Binding-site contacts:
Ligand atom C1 contacts residue ASP538 of chain 1.A at 3.6 Å.
Ligand atom C4 contacts residue GLN456 of chain 1.A at 3.9 Å.
Ligand atom C8 contacts residue VAL536 of chain 1.A at 4.0 Å (hydrophobic).
Ligand atom O3 contacts residue GLN456 of chain 1.A at 2.9 Å (h-bond).
Ligand atom O4 contacts residue LYS454 of chain 1.A at 3.4 Å (salt-bridge).
Ligand atom O5 contacts residue GLN456 of chain 1.A at 3.6 Å (h-bond).
Ligand atom O5 contacts residue LYS454 of chain 1.A at 4.0 Å.
Ligand atom O5 contacts residue VAL592 of chain 1.A at 3.6 Å.
Ligand atom C2 contacts residue LYS454 of chain 1.A at 3.8 Å.
Ligand atom C7 contacts residue SER540 of chain 1.A at 3.8 Å.
Ligand atom C3 contacts residue LYS454 of chain 1.A at 4.0 Å.
Ligand atom C8 contacts residue SER540 of chain 1.A at 3.8 Å.
Ligand atom C3 contacts residue ASN568 of chain 1.A at 3.8 Å.
Ligand atom C6 contacts residue GLU590 of chain 1.A at 3.4 Å.
Ligand atom N2 contacts residue SER540 of chain 1.A at 3.9 Å.
Ligand atom O6 contacts residue VAL592 of chain 1.A at 3.6 Å.
Ligand atom C1 contacts residue LYS454 of chain 1.A at 4.0 Å.
Ligand atom C6 contacts residue VAL566 of chain 1.A at 3.6 Å (hydrophobic).
Ligand atom N2 contacts residue ASP538 of chain 1.A at 2.7 Å (salt-bridge).
Ligand atom O5 contacts residue ASN568 of chain 1.A at 2.3 Å (h-bond).
Ligand atom C7 contacts residue ASN568 of chain 1.A at 3.7 Å.
Ligand atom C8 contacts residue ASP538 of chain 1.A at 3.8 Å.
Ligand atom C5 contacts residue ASN568 of chain 1.A at 3.6 Å.
Ligand atom C2 contacts residue ASP538 of chain 1.A at 3.5 Å.
Ligand atom C2 contacts residue ASN568 of chain 1.A at 2.5 Å.
Ligand atom C3 contacts residue ASP538 of chain 1.A at 3.8 Å.
Ligand atom C2 contacts residue GLN456 of chain 1.A at 3.8 Å.
Ligand atom O7 contacts residue GLN456 of chain 1.A at 3.5 Å.
Ligand atom C6 contacts residue GLN456 of chain 1.A at 4.1 Å.
Ligand atom C7 contacts residue GLN456 of chain 1.A at 4.1 Å.
Ligand atom C3 contacts residue GLN456 of chain 1.A at 3.7 Å.
Ligand atom O7 contacts residue LYS454 of chain 1.A at 3.3 Å (salt-bridge).
Ligand atom O7 contacts residue TYR512 of chain 1.A at 3.1 Å (h-bond).
Ligand atom O6 contacts residue GLU590 of chain 1.A at 2.6 Å (salt-bridge).
Ligand atom C7 contacts residue ASP538 of chain 1.A at 3.6 Å.
Ligand atom N2 contacts residue ASN568 of chain 1.A at 2.9 Å (h-bond).
Ligand atom C1 contacts residue ASN568 of chain 1.A at 1.4 Å.
Ligand atom C6 contacts residue VAL592 of chain 1.A at 4.1 Å (hydrophobic).
Ligand atom O3 contacts residue LYS454 of chain 1.A at 3.4 Å (salt-bridge).
Ligand atom O7 contacts residue ASN568 of chain 1.A at 3.9 Å.

A small-molecule ligand and the protein it binds are described below.
Small molecule (SMILES): CC(=O)N[C@H]1[C@H](O[C@H]2[C@H](O)[C@@H](NC(C)=O)CO[C@@H]2CO)O[C@H](CO)[C@@H](O[C@@H]2O[C@H](CO)[C@@H](O)[C@H](O)[C@@H]2O)[C@@H]1O

Sequence of chain 1.A:
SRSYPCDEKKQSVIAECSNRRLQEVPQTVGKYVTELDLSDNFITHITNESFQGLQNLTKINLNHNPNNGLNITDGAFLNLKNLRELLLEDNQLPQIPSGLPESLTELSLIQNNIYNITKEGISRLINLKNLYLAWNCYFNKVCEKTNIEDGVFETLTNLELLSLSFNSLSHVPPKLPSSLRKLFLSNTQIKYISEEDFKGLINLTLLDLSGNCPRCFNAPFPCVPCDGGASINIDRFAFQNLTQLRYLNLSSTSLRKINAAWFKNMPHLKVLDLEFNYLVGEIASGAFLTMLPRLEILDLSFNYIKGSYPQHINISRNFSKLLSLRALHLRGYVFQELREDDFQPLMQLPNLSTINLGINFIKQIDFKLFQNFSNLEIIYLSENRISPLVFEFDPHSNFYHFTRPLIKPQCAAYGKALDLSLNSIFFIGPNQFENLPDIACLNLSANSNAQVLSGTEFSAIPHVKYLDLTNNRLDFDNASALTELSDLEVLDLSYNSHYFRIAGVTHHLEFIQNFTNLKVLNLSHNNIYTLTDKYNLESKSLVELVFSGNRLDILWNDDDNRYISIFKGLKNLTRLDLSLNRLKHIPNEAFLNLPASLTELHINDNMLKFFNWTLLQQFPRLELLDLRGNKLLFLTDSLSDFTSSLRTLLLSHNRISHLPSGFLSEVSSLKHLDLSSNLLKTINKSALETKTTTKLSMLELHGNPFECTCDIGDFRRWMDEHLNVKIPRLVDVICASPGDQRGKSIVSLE